Binding-site contacts:
Ligand atom C7 contacts residue ASN528 of chain 1.A at 3.8 Å.
Ligand atom O6 contacts residue SER402 of chain 1.A at 2.8 Å (h-bond).
Ligand atom O7 contacts residue ASN528 of chain 1.A at 3.7 Å.
Ligand atom O7 contacts residue SER299 of chain 1.A at 4.2 Å.
Ligand atom N2 contacts residue ASN528 of chain 1.A at 3.5 Å (h-bond).
Ligand atom C2 contacts residue ASN528 of chain 1.A at 2.9 Å.
Ligand atom C5 contacts residue ASN528 of chain 1.A at 3.5 Å.
Ligand atom C3 contacts residue ASN528 of chain 1.A at 4.0 Å.
Ligand atom C4 contacts residue ASN528 of chain 1.A at 4.4 Å.
Ligand atom C6 contacts residue SER402 of chain 1.A at 3.6 Å.
Ligand atom C1 contacts residue ASN528 of chain 1.A at 1.5 Å.
Ligand atom O5 contacts residue ASN528 of chain 1.A at 2.3 Å (h-bond).
Ligand atom O6 contacts residue ASN528 of chain 1.A at 4.2 Å.

This protein binds this small molecule.
Small molecule (SMILES): CC(=O)N[C@@H]1[C@@H](O)[C@H](O)[C@@H](CO)O[C@H]1O

Sequence of chain 1.A:
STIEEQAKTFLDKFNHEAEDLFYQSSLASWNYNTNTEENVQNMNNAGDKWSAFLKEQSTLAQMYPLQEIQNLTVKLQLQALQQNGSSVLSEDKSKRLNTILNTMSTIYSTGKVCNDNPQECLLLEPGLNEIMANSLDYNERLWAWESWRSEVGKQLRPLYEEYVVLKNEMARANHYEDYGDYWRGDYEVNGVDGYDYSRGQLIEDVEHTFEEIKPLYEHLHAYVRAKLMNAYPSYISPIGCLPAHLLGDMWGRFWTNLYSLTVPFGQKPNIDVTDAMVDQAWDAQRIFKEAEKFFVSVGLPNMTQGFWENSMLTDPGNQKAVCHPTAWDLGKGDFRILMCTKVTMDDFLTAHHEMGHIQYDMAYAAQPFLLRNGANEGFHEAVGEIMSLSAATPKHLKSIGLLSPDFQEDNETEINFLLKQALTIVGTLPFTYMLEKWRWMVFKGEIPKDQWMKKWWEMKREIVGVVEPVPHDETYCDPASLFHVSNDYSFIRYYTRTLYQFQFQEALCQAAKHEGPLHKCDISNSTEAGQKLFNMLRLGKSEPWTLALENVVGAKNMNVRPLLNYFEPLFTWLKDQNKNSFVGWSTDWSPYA